A protein and the small-molecule ligand that binds it are described below.
Small molecule (SMILES): Cc1cc([C@H](C(=O)N2C[C@H](O)C[C@H]2C(=O)N[C@@H](CC(=O)NCCOCCOCCOCCNC(=O)C[C@@H]2[NH2+2]=C(c3ccc(Cl)cc3)c3c(sc(C)c3C)-n3c(C)nnc32)c2ccc(Cl)cc2)C(C)C)on1

Sequence of chain 1.H:
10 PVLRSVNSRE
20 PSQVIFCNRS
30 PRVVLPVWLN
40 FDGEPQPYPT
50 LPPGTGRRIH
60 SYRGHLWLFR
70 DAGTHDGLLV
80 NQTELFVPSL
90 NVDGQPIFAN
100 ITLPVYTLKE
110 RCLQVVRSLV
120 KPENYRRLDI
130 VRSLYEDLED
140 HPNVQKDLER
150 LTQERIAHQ

Sequence of chain 1.E:
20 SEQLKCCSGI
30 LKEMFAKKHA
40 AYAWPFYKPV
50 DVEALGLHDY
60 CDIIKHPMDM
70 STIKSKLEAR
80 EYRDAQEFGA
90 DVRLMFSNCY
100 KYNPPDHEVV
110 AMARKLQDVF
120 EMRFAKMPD

Binding-site contacts:
Ligand atom N47 contacts residue HIS59 of chain 1.H at 3.1 Å (h-bond).
Ligand atom C40 contacts residue ILE58 of chain 1.H at 3.6 Å (hydrophobic).
Ligand atom O49 contacts residue TYR47 of chain 1.H at 2.5 Å (h-bond).
Ligand atom C41 contacts residue ALA53 of chain 1.E at 3.2 Å (hydrophobic).
Ligand atom C63 contacts residue TYR61 of chain 1.H at 3.5 Å (hydrophobic).
Ligand atom S19 contacts residue PRO44 of chain 1.E at 3.3 Å (h-bond).
Ligand atom CL30 contacts residue GLU107 of chain 1.E at 3.3 Å.
Ligand atom C61 contacts residue TYR47 of chain 1.H at 3.7 Å (hydrophobic).
Ligand atom N6 contacts residue LEU56 of chain 1.E at 3.6 Å.
Ligand atom C51 contacts residue TRP66 of chain 1.H at 3.6 Å (hydrophobic).
Ligand atom C54 contacts residue TRP37 of chain 1.H at 3.3 Å (hydrophobic).
Ligand atom N14 contacts residue ASN102 of chain 1.E at 3.6 Å.
Ligand atom O3 contacts residue HIS106 of chain 1.E at 3.1 Å (h-bond).
Ligand atom C51 contacts residue TYR47 of chain 1.H at 3.6 Å (hydrophobic).
Ligand atom C36 contacts residue HIS106 of chain 1.E at 3.2 Å.
Ligand atom C50 contacts residue HIS59 of chain 1.H at 3.4 Å.
Ligand atom C26 contacts residue VAL108 of chain 1.E at 3.7 Å (hydrophobic).
Ligand atom C65 contacts residue TYR61 of chain 1.H at 3.6 Å (hydrophobic).
Ligand atom C27 contacts residue VAL108 of chain 1.E at 3.7 Å (hydrophobic).
Ligand atom N13 contacts residue ASN102 of chain 1.E at 3.1 Å (h-bond).
Ligand atom C23 contacts residue LEU54 of chain 1.E at 3.5 Å (hydrophobic).
Ligand atom C48 contacts residue TYR47 of chain 1.H at 3.4 Å (hydrophobic).
Ligand atom C62 contacts residue TYR61 of chain 1.H at 3.5 Å (hydrophobic).
Ligand atom O66 contacts residue HIS64 of chain 1.H at 3.2 Å.
Ligand atom O57 contacts residue TYR61 of chain 1.H at 3.3 Å.
Ligand atom O71 contacts residue TYR61 of chain 1.H at 2.8 Å (h-bond).
Ligand atom C64 contacts residue TYR61 of chain 1.H at 3.4 Å (hydrophobic).
Ligand atom O53 contacts residue SER60 of chain 1.H at 2.5 Å (h-bond).
Ligand atom C56 contacts residue TYR61 of chain 1.H at 3.6 Å (hydrophobic).
Ligand atom C52 contacts residue SER60 of chain 1.H at 3.6 Å.
Ligand atom C54 contacts residue HIS64 of chain 1.H at 3.6 Å.
Ligand atom C40 contacts residue ALA53 of chain 1.E at 3.3 Å (hydrophobic).
Ligand atom C5 contacts residue LEU56 of chain 1.E at 3.6 Å (hydrophobic).
Ligand atom O66 contacts residue PHE40 of chain 1.H at 3.4 Å.
Ligand atom O71 contacts residue HIS59 of chain 1.H at 3.0 Å (h-bond).
Ligand atom C9 contacts residue ASN102 of chain 1.E at 3.5 Å.
Ligand atom O53 contacts residue HIS64 of chain 1.H at 3.2 Å (h-bond).
Ligand atom O53 contacts residue TYR61 of chain 1.H at 3.6 Å (h-bond).
Ligand atom O35 contacts residue HIS106 of chain 1.E at 2.9 Å (h-bond).
Ligand atom N55 contacts residue TYR47 of chain 1.H at 3.7 Å.